The protein below binds the small molecule below.
Small molecule (SMILES): COc1cc(C(=O)NNC(=O)c2cc(C(C)(C)N)cc(-c3ccc(F)cc3)n2)ccc1OC1CC1

Binding-site contacts:
Ligand atom N3 contacts residue LEU1345 of chain 1.A at 2.8 Å (h-bond).
Ligand atom C12 contacts residue ILE1343 of chain 1.A at 3.7 Å (hydrophobic).
Ligand atom N2 contacts residue ILE1343 of chain 1.A at 3.9 Å.
Ligand atom O1 contacts residue ARG1307 of chain 1.A at 3.5 Å (salt-bridge).
Ligand atom C16 contacts residue LEU1345 of chain 1.A at 3.8 Å (hydrophobic).
Ligand atom C2 contacts residue GLU1341 of chain 1.A at 3.7 Å.
Ligand atom C21 contacts residue ARG1307 of chain 1.A at 3.8 Å.
Ligand atom C15 contacts residue LEU1345 of chain 1.A at 3.7 Å (hydrophobic).
Ligand atom N3 contacts residue ILE1343 of chain 1.A at 3.2 Å (h-bond).
Ligand atom C13 contacts residue ILE1343 of chain 1.A at 3.7 Å (hydrophobic).
Ligand atom C7 contacts residue PHE1347 of chain 1.A at 3.8 Å (hydrophobic).
Ligand atom C21 contacts residue GLY1180 of chain 1.A at 3.6 Å.
Ligand atom O3 contacts residue ILE1343 of chain 1.A at 3.5 Å (h-bond).
Ligand atom C6 contacts residue LEU1334 of chain 1.A at 3.7 Å (hydrophobic).
Ligand atom N contacts residue ASN1331 of chain 1.A at 3.0 Å (h-bond).
Ligand atom C11 contacts residue LEU1334 of chain 1.A at 3.7 Å (hydrophobic).
Ligand atom C15 contacts residue HIS1300 of chain 1.A at 3.8 Å.
Ligand atom C14 contacts residue LEU1345 of chain 1.A at 3.2 Å (hydrophobic).
Ligand atom C9 contacts residue PHE1347 of chain 1.A at 3.7 Å (hydrophobic).
Ligand atom F contacts residue ILE1330 of chain 1.A at 3.6 Å.
Ligand atom C16 contacts residue ASN1344 of chain 1.A at 3.2 Å.
Ligand atom C10 contacts residue ILE1330 of chain 1.A at 3.4 Å (hydrophobic).
Ligand atom N2 contacts residue LEU1345 of chain 1.A at 2.9 Å (h-bond).
Ligand atom C8 contacts residue PHE1347 of chain 1.A at 3.9 Å (hydrophobic).
Ligand atom C19 contacts residue ARG1307 of chain 1.A at 3.5 Å.
Ligand atom C11 contacts residue ASN1331 of chain 1.A at 3.6 Å.
Ligand atom O2 contacts residue HIS1300 of chain 1.A at 3.2 Å (h-bond).
Ligand atom O contacts residue ARG1307 of chain 1.A at 3.6 Å.
Ligand atom C4 contacts residue LEU1334 of chain 1.A at 3.8 Å (hydrophobic).
Ligand atom C4 contacts residue ASN1331 of chain 1.A at 3.6 Å.
Ligand atom C20 contacts residue SER1183 of chain 1.A at 3.9 Å.
Ligand atom C14 contacts residue HIS1300 of chain 1.A at 3.5 Å.
Ligand atom C17 contacts residue ASN1344 of chain 1.A at 3.4 Å.
Ligand atom C16 contacts residue MET1384 of chain 1.A at 3.9 Å (hydrophobic).
Ligand atom C10 contacts residue PHE1347 of chain 1.A at 3.9 Å (hydrophobic).
Ligand atom O3 contacts residue ASP1342 of chain 1.A at 3.5 Å (salt-bridge).
Ligand atom O2 contacts residue LEU1345 of chain 1.A at 3.6 Å.
Ligand atom C17 contacts residue MET1384 of chain 1.A at 3.5 Å (hydrophobic).
Ligand atom C16 contacts residue ILE1343 of chain 1.A at 3.4 Å (hydrophobic).
Ligand atom C24 contacts residue HIS1300 of chain 1.A at 3.4 Å.

Sequence of chain 1.A:
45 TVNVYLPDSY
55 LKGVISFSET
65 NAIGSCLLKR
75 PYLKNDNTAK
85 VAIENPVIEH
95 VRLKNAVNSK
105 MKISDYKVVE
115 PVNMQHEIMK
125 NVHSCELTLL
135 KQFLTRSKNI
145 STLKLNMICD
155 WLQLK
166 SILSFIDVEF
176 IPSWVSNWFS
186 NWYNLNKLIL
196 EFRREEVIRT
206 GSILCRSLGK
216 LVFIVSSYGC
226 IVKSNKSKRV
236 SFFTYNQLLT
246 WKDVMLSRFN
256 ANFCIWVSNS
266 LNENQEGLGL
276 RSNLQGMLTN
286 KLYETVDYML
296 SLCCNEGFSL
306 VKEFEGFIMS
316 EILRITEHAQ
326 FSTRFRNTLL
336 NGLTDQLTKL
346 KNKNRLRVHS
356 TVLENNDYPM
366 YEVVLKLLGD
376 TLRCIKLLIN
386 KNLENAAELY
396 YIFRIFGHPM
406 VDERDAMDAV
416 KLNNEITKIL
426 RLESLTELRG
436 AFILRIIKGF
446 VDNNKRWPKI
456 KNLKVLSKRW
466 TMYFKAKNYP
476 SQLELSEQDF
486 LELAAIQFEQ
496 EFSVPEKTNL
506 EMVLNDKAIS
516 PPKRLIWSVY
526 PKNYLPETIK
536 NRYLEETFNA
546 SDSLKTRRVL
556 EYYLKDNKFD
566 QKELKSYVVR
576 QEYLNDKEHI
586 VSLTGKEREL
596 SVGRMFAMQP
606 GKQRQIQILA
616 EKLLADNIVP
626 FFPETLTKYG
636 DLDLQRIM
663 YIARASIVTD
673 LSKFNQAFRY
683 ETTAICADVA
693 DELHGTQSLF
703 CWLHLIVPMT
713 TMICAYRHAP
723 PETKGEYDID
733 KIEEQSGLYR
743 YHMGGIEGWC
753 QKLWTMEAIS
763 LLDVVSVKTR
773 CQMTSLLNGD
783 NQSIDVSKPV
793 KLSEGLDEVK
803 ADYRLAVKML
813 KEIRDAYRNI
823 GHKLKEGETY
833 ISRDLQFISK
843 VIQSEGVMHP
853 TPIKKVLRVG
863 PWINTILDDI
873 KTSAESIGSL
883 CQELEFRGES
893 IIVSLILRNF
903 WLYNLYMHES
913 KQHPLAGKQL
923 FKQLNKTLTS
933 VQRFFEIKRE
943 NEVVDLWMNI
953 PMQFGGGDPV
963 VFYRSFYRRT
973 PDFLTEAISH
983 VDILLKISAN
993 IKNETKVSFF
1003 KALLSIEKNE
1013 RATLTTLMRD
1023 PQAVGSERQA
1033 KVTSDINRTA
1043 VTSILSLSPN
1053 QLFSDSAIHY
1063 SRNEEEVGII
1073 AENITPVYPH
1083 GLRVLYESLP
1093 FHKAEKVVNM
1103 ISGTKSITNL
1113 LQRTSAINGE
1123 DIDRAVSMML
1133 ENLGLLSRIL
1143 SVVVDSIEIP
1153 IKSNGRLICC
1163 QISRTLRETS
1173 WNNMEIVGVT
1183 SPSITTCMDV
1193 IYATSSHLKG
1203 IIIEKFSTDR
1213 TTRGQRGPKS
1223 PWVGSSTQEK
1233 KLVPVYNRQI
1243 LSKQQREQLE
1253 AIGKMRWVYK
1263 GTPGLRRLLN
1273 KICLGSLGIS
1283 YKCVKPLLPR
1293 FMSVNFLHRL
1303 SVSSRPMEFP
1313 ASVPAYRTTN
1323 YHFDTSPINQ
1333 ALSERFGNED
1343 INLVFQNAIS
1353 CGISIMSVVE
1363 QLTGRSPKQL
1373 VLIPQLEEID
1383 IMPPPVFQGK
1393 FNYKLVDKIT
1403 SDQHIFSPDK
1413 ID